Binding-site contacts:
Ligand atom C4 contacts residue ASN133 of chain 3.A at 3.9 Å.
Ligand atom C2 contacts residue ASN133 of chain 3.A at 2.6 Å.
Ligand atom C1 contacts residue ARG255 of chain 3.A at 4.1 Å.
Ligand atom O5 contacts residue GLN132 of chain 3.A at 4.5 Å.
Ligand atom O7 contacts residue EPE1 of chain 3.I at 3.8 Å.
Ligand atom O5 contacts residue ASN133 of chain 3.A at 2.3 Å (h-bond).
Ligand atom C7 contacts residue ASN133 of chain 3.A at 3.8 Å.
Ligand atom C6 contacts residue ASN133 of chain 3.A at 4.1 Å.
Ligand atom C7 contacts residue EPE1 of chain 3.I at 4.1 Å.
Ligand atom O6 contacts residue ASN133 of chain 3.A at 4.1 Å.
Ligand atom C8 contacts residue EPE1 of chain 3.I at 3.7 Å.
Ligand atom C3 contacts residue ASN133 of chain 3.A at 3.6 Å.
Ligand atom N2 contacts residue ASN133 of chain 3.A at 2.7 Å (h-bond).
Ligand atom C5 contacts residue ASN133 of chain 3.A at 3.0 Å.
Ligand atom C1 contacts residue ASN133 of chain 3.A at 1.4 Å.
Ligand atom O6 contacts residue GLN132 of chain 3.A at 4.1 Å.

A small-molecule ligand and the protein it binds are described below.
Small molecule (SMILES): CC(=O)N[C@@H]1[C@@H](O)[C@H](O)[C@@H](CO)O[C@H]1O

Sequence of chain 3.A:
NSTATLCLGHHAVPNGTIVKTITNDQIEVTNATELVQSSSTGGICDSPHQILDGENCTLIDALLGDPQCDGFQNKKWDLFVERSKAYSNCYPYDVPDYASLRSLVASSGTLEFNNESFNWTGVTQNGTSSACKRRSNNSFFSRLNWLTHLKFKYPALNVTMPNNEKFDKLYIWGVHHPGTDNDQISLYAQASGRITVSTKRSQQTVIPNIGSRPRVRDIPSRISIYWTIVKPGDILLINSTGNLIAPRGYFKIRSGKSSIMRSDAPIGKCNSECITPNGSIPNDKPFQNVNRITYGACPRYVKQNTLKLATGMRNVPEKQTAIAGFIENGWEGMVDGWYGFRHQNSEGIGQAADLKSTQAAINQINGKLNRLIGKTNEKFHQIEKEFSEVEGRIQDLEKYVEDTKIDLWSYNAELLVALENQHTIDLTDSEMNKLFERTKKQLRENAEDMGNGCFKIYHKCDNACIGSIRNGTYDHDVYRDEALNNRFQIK